Binding-site contacts:
Ligand atom C2 contacts residue U3 of chain 5.C at 3.0 Å.
Ligand atom N6 contacts residue U2 of chain 5.C at 4.2 Å.
Ligand atom N1 contacts residue U1 of chain 5.C at 2.8 Å (h-bond).
Ligand atom N1 contacts residue U3 of chain 5.C at 2.7 Å (h-bond).
Ligand atom C2 contacts residue U1 of chain 5.C at 3.5 Å.
Ligand atom C4 contacts residue U2 of chain 5.C at 4.3 Å.
Ligand atom N3 contacts residue U3 of chain 5.C at 4.2 Å.
Ligand atom C2 contacts residue U2 of chain 5.C at 3.2 Å.
Ligand atom C6 contacts residue U1 of chain 5.C at 3.6 Å.
Ligand atom N6 contacts residue U1 of chain 5.C at 2.8 Å (h-bond).
Ligand atom C6 contacts residue U2 of chain 5.C at 4.1 Å.
Ligand atom N1 contacts residue U2 of chain 5.C at 3.5 Å (h-bond).
Ligand atom N3 contacts residue U2 of chain 5.C at 3.7 Å.
Ligand atom N6 contacts residue U3 of chain 5.C at 3.0 Å (h-bond).
Ligand atom C6 contacts residue U3 of chain 5.C at 3.3 Å.

The small molecule below binds the protein below.
Small molecule (SMILES): Nc1ncnc2c1ncn2[C@@H]1O[C@H](CO[P](=O)(O)O[C@H]2[C@@H](O)[C@H](n3cnc4c(N)ncnc43)O[C@@H]2CO[P](=O)(O)O[C@H]2[C@@H](O)[C@H](n3cnc4c(N)ncnc43)O[C@@H]2COP(=O)(O)O)[C@@H](O)[C@H]1O